This small molecule binds to this protein.
Small molecule (SMILES): CC(=O)N[C@@H]1[C@@H](O)[C@H](O)[C@@H](CO)O[C@H]1O

Sequence of chain 7.F:
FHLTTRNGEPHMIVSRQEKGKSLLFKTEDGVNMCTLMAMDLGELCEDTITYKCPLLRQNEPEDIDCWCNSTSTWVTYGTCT

Binding-site contacts:
Ligand atom O3 contacts residue VAL31 of chain 7.F at 3.6 Å.
Ligand atom C5 contacts residue MET33 of chain 7.F at 3.7 Å (hydrophobic).
Ligand atom O6 contacts residue NAG1 of chain 7.DA at 3.0 Å.
Ligand atom C5 contacts residue NAG1 of chain 7.DA at 4.3 Å.
Ligand atom N2 contacts residue ASN69 of chain 7.F at 4.3 Å.
Ligand atom C8 contacts residue ASN69 of chain 7.F at 3.4 Å.
Ligand atom C5 contacts residue ASN69 of chain 7.F at 3.7 Å.
Ligand atom C1 contacts residue VAL31 of chain 7.F at 4.3 Å (hydrophobic).
Ligand atom C6 contacts residue LEU24 of chain 7.F at 4.5 Å (hydrophobic).
Ligand atom C6 contacts residue MET33 of chain 7.F at 3.5 Å (hydrophobic).
Ligand atom O5 contacts residue MET33 of chain 7.F at 4.2 Å.
Ligand atom C5 contacts residue VAL31 of chain 7.F at 4.2 Å (hydrophobic).
Ligand atom O1 contacts residue MET33 of chain 7.F at 3.9 Å.
Ligand atom C8 contacts residue SER70 of chain 7.F at 3.7 Å.
Ligand atom C2 contacts residue VAL31 of chain 7.F at 4.0 Å (hydrophobic).
Ligand atom C7 contacts residue ASN69 of chain 7.F at 3.8 Å.
Ligand atom O1 contacts residue SER70 of chain 7.F at 4.2 Å.
Ligand atom C3 contacts residue NAG1 of chain 7.DA at 3.7 Å.
Ligand atom C7 contacts residue SER70 of chain 7.F at 4.4 Å.
Ligand atom C8 contacts residue ARG57 of chain 7.F at 4.2 Å.
Ligand atom O1 contacts residue VAL31 of chain 7.F at 3.4 Å (h-bond).
Ligand atom O5 contacts residue ASN69 of chain 7.F at 2.8 Å (h-bond).
Ligand atom C6 contacts residue ASN69 of chain 7.F at 4.4 Å.
Ligand atom O1 contacts residue ASN69 of chain 7.F at 2.1 Å (h-bond).
Ligand atom O4 contacts residue VAL31 of chain 7.F at 3.3 Å.
Ligand atom C2 contacts residue ASN69 of chain 7.F at 4.2 Å.
Ligand atom C6 contacts residue NAG1 of chain 7.DA at 4.3 Å.
Ligand atom O4 contacts residue NAG1 of chain 7.DA at 3.0 Å.
Ligand atom C4 contacts residue NAG1 of chain 7.DA at 3.2 Å.
Ligand atom C4 contacts residue VAL31 of chain 7.F at 3.8 Å (hydrophobic).
Ligand atom C1 contacts residue ASN69 of chain 7.F at 2.7 Å.
Ligand atom C3 contacts residue VAL31 of chain 7.F at 3.0 Å (hydrophobic).
Ligand atom N2 contacts residue VAL31 of chain 7.F at 4.0 Å.
Ligand atom O3 contacts residue NAG1 of chain 7.DA at 2.6 Å (h-bond).
Ligand atom O7 contacts residue ASN69 of chain 7.F at 3.8 Å.